Binding-site contacts:
Ligand atom C5 contacts residue ASN520 of chain 1.A at 3.6 Å.
Ligand atom C4 contacts residue ASN496 of chain 1.A at 4.1 Å.
Ligand atom C8 contacts residue GLU483 of chain 1.A at 4.2 Å.
Ligand atom C7 contacts residue ASN496 of chain 1.A at 3.6 Å.
Ligand atom C2 contacts residue ASN496 of chain 1.A at 2.4 Å.
Ligand atom C2 contacts residue TYR522 of chain 1.A at 4.3 Å (hydrophobic).
Ligand atom C8 contacts residue TYR522 of chain 1.A at 3.3 Å (hydrophobic).
Ligand atom C5 contacts residue ASN496 of chain 1.A at 3.6 Å.
Ligand atom C7 contacts residue LYS331 of chain 1.A at 4.1 Å.
Ligand atom C7 contacts residue TYR522 of chain 1.A at 3.9 Å (hydrophobic).
Ligand atom C8 contacts residue LYS331 of chain 1.A at 4.5 Å.
Ligand atom O7 contacts residue ASN496 of chain 1.A at 3.8 Å.
Ligand atom C1 contacts residue ASN496 of chain 1.A at 1.4 Å.
Ligand atom O6 contacts residue TYR518 of chain 1.A at 3.9 Å.
Ligand atom O5 contacts residue ASN496 of chain 1.A at 2.3 Å (h-bond).
Ligand atom O5 contacts residue ASN520 of chain 1.A at 3.6 Å (h-bond).
Ligand atom O7 contacts residue LYS331 of chain 1.A at 3.0 Å (salt-bridge).
Ligand atom C1 contacts residue ASN520 of chain 1.A at 3.4 Å.
Ligand atom C1 contacts residue TYR522 of chain 1.A at 4.1 Å (hydrophobic).
Ligand atom C3 contacts residue ASN496 of chain 1.A at 3.8 Å.
Ligand atom N2 contacts residue ASN496 of chain 1.A at 3.0 Å (h-bond).
Ligand atom N2 contacts residue TYR522 of chain 1.A at 3.3 Å.
Ligand atom C6 contacts residue ASN520 of chain 1.A at 4.1 Å.
Ligand atom C6 contacts residue TYR518 of chain 1.A at 3.8 Å (hydrophobic).

The protein below binds the small molecule below.
Small molecule (SMILES): CC(=O)N[C@@H]1[C@@H](O)[C@H](O)[C@@H](CO)O[C@H]1O

Sequence of chain 1.A:
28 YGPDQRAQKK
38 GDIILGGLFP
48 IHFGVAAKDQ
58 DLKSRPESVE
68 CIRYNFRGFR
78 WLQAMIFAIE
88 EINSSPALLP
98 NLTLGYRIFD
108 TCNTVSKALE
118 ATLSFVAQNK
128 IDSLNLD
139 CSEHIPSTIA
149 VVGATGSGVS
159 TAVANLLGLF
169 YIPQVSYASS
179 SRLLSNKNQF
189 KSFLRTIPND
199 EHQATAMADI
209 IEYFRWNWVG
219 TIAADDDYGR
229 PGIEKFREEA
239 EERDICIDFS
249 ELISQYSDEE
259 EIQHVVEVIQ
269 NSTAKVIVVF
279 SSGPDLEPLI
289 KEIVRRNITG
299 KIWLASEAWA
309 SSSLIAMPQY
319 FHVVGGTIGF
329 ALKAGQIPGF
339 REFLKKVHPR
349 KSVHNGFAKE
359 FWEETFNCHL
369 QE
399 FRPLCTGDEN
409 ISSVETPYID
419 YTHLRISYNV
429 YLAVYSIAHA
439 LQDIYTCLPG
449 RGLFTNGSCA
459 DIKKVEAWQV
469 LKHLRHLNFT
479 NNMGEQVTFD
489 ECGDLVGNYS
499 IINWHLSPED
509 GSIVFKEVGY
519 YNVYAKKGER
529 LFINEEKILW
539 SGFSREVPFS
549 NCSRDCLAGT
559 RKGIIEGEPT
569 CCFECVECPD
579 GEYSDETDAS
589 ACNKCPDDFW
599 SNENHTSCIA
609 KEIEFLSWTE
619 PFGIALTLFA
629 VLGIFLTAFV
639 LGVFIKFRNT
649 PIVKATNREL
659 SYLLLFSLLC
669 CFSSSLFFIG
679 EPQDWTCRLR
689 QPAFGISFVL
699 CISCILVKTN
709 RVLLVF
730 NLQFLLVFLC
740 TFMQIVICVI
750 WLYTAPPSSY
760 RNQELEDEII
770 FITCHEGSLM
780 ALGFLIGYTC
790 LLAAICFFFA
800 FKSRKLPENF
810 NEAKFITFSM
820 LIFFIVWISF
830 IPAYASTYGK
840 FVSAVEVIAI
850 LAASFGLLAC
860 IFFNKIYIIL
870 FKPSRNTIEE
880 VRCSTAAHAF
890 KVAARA